The small molecule below binds the protein below.
Small molecule (SMILES): [H]/N=C/[C@H](C[C@@H]1CCNC1=O)NC(=O)[C@@H]1[C@@H]2[C@H](CN1C(=O)[C@@H](NC(=O)C(F)(F)F)C(C)(C)C)C2(C)C

Sequence of chain 1.A:
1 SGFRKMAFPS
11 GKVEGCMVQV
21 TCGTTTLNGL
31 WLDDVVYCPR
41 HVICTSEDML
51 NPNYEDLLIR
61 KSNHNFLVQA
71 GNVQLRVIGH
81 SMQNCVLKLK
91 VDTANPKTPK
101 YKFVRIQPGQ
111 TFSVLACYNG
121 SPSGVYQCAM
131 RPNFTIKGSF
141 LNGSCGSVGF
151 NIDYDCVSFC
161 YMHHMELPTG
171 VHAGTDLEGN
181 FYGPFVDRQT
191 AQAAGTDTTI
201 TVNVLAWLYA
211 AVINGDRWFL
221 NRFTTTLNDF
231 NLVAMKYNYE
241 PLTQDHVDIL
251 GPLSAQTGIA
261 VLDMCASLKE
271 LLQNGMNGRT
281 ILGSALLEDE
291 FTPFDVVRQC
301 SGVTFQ

Binding-site contacts:
Ligand atom O1 contacts residue HIS163 of chain 1.A at 2.7 Å (h-bond).
Ligand atom N4 contacts residue GLU166 of chain 1.A at 2.9 Å (salt-bridge).
Ligand atom C8 contacts residue GLU166 of chain 1.A at 3.5 Å.
Ligand atom C19 contacts residue ARG188 of chain 1.A at 3.7 Å.
Ligand atom C8 contacts residue HIS163 of chain 1.A at 3.7 Å.
Ligand atom F1 contacts residue MET165 of chain 1.A at 2.8 Å.
Ligand atom O3 contacts residue GLU166 of chain 1.A at 2.9 Å (salt-bridge).
Ligand atom F3 contacts residue PRO168 of chain 1.A at 3.3 Å.
Ligand atom O1 contacts residue PHE140 of chain 1.A at 3.6 Å.
Ligand atom C22 contacts residue MET165 of chain 1.A at 3.7 Å (hydrophobic).
Ligand atom C4 contacts residue HIS163 of chain 1.A at 3.6 Å.
Ligand atom O3 contacts residue MET165 of chain 1.A at 3.4 Å.
Ligand atom C23 contacts residue GLU166 of chain 1.A at 3.3 Å.
Ligand atom F1 contacts residue GLU166 of chain 1.A at 2.8 Å.
Ligand atom N5 contacts residue GLY143 of chain 1.A at 3.5 Å (h-bond).
Ligand atom C6 contacts residue LEU141 of chain 1.A at 3.6 Å (hydrophobic).
Ligand atom C20 contacts residue HIS41 of chain 1.A at 3.6 Å.
Ligand atom F3 contacts residue LEU167 of chain 1.A at 3.8 Å.
Ligand atom C10 contacts residue GLN189 of chain 1.A at 3.7 Å.
Ligand atom O4 contacts residue GLN189 of chain 1.A at 3.5 Å.
Ligand atom C22 contacts residue GLU166 of chain 1.A at 3.4 Å.
Ligand atom O1 contacts residue GLU166 of chain 1.A at 3.3 Å.
Ligand atom N1 contacts residue CYS145 of chain 1.A at 3.0 Å (h-bond).
Ligand atom O1 contacts residue MET165 of chain 1.A at 3.7 Å.
Ligand atom N5 contacts residue SER144 of chain 1.A at 3.7 Å.
Ligand atom C3 contacts residue CYS145 of chain 1.A at 1.8 Å (hydrophobic).
Ligand atom F2 contacts residue THR190 of chain 1.A at 2.8 Å.
Ligand atom O4 contacts residue THR190 of chain 1.A at 3.7 Å.
Ligand atom O1 contacts residue HIS172 of chain 1.A at 3.5 Å.
Ligand atom F2 contacts residue GLN192 of chain 1.A at 3.4 Å.
Ligand atom N2 contacts residue PHE140 of chain 1.A at 3.1 Å (h-bond).
Ligand atom C21 contacts residue GLU166 of chain 1.A at 3.7 Å.
Ligand atom C2 contacts residue CYS145 of chain 1.A at 2.8 Å (hydrophobic).
Ligand atom N5 contacts residue CYS145 of chain 1.A at 2.6 Å (h-bond).
Ligand atom F2 contacts residue MET165 of chain 1.A at 3.4 Å.
Ligand atom N1 contacts residue HIS164 of chain 1.A at 3.0 Å (h-bond).
Ligand atom C9 contacts residue HIS164 of chain 1.A at 3.6 Å.
Ligand atom N2 contacts residue GLU166 of chain 1.A at 3.3 Å (salt-bridge).
Ligand atom F3 contacts residue GLU166 of chain 1.A at 3.4 Å.
Ligand atom C4 contacts residue CYS145 of chain 1.A at 3.2 Å (hydrophobic).

Sequence of chain 2.A:
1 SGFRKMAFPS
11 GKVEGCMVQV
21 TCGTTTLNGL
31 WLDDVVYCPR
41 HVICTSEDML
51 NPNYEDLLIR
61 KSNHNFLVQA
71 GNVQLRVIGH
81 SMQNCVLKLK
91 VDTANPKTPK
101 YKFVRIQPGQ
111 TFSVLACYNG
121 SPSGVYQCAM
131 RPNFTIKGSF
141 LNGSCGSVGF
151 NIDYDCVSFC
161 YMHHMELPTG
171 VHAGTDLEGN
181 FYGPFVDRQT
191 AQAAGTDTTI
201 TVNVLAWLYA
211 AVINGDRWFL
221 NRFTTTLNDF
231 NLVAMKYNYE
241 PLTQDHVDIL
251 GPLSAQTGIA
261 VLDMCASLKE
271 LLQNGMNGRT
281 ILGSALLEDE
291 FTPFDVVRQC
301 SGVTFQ